Sequence of chain 1.C:
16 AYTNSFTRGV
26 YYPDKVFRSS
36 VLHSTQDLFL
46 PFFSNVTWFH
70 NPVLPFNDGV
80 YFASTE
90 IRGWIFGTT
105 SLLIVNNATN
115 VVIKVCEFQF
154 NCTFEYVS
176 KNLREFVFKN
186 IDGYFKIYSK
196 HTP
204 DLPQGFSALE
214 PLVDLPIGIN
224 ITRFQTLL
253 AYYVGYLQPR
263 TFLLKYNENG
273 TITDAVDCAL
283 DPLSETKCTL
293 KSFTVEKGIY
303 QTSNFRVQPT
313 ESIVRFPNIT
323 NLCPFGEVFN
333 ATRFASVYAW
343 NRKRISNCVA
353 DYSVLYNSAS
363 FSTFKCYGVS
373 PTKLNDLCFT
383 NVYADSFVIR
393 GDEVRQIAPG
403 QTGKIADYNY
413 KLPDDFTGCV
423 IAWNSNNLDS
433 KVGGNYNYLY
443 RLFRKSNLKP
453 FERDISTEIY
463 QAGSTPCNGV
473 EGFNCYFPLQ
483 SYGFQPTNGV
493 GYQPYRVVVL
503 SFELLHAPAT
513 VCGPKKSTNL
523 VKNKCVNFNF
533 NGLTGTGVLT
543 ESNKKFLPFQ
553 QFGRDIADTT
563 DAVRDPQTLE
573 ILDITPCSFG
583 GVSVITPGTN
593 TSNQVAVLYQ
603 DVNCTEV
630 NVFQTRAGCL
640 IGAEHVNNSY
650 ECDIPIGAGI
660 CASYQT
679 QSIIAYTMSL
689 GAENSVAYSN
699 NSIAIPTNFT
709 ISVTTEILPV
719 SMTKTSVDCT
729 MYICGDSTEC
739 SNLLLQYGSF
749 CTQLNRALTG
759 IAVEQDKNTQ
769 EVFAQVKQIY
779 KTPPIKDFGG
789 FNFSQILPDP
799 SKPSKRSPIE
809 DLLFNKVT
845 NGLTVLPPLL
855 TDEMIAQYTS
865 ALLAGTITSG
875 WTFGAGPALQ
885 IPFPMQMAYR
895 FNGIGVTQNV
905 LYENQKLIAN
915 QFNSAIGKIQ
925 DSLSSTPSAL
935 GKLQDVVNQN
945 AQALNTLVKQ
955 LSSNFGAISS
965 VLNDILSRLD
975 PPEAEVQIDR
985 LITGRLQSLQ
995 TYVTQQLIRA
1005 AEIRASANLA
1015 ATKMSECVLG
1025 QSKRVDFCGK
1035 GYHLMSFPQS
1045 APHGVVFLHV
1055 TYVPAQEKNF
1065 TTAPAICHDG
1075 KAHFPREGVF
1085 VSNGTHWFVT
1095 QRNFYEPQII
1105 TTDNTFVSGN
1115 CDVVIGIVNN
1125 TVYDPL

This protein binds this small molecule.
Small molecule (SMILES): CC(=O)N[C@H]1[C@H](O[C@H]2[C@H](O)[C@@H](NC(C)=O)CO[C@@H]2CO)O[C@H](CO)[C@@H](O)[C@@H]1O

Binding-site contacts:
Ligand atom C5 contacts residue HIS1090 of chain 1.C at 3.6 Å.
Ligand atom C6 contacts residue PHE1092 of chain 1.C at 3.6 Å (hydrophobic).
Ligand atom C3 contacts residue HIS1090 of chain 1.C at 4.3 Å.
Ligand atom C2 contacts residue THR1089 of chain 1.C at 3.8 Å.
Ligand atom C5 contacts residue THR1089 of chain 1.C at 4.4 Å.
Ligand atom C6 contacts residue HIS1090 of chain 1.C at 4.4 Å.
Ligand atom C4 contacts residue ASN1087 of chain 1.C at 4.3 Å.
Ligand atom C8 contacts residue ASN1087 of chain 1.C at 4.2 Å.
Ligand atom O5 contacts residue ASN1087 of chain 1.C at 2.4 Å (h-bond).
Ligand atom C5 contacts residue PHE1092 of chain 1.C at 4.2 Å (hydrophobic).
Ligand atom O7 contacts residue ASN1087 of chain 1.C at 4.3 Å.
Ligand atom C1 contacts residue ASN1087 of chain 1.C at 1.4 Å.
Ligand atom C4 contacts residue HIS1090 of chain 1.C at 4.2 Å.
Ligand atom N2 contacts residue ASN1087 of chain 1.C at 2.9 Å (h-bond).
Ligand atom O5 contacts residue PHE1092 of chain 1.C at 3.8 Å.
Ligand atom O4 contacts residue HIS1090 of chain 1.C at 4.0 Å.
Ligand atom O5 contacts residue HIS1090 of chain 1.C at 4.4 Å.
Ligand atom C7 contacts residue HIS1090 of chain 1.C at 4.3 Å.
Ligand atom N2 contacts residue THR1089 of chain 1.C at 3.7 Å.
Ligand atom C1 contacts residue THR1089 of chain 1.C at 3.6 Å.
Ligand atom C2 contacts residue ASN1087 of chain 1.C at 2.5 Å.
Ligand atom C3 contacts residue ASN1087 of chain 1.C at 3.8 Å.
Ligand atom O5 contacts residue THR1089 of chain 1.C at 4.5 Å.
Ligand atom C5 contacts residue ASN1087 of chain 1.C at 3.7 Å.
Ligand atom C7 contacts residue ASN1087 of chain 1.C at 3.8 Å.
Ligand atom O7 contacts residue HIS1090 of chain 1.C at 4.0 Å.
Ligand atom C3 contacts residue THR1089 of chain 1.C at 3.6 Å.